This protein binds this small molecule.
Small molecule (SMILES): CC(=O)N[C@@H]1[C@@H](O)[C@H](O)[C@@H](CO)O[C@H]1O

Sequence of chain 1.D:
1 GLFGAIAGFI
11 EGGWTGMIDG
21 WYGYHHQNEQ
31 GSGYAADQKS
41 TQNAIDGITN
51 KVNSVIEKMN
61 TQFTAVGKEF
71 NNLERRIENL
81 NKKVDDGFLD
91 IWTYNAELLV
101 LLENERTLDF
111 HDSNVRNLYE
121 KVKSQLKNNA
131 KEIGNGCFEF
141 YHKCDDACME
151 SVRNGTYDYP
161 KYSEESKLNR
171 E

Binding-site contacts:
Ligand atom O5 contacts residue THR156 of chain 1.D at 3.7 Å.
Ligand atom C1 contacts residue THR156 of chain 1.D at 3.2 Å.
Ligand atom C2 contacts residue ASN154 of chain 1.D at 2.5 Å.
Ligand atom C3 contacts residue THR156 of chain 1.D at 3.9 Å.
Ligand atom C5 contacts residue SER151 of chain 1.D at 3.9 Å.
Ligand atom C4 contacts residue THR156 of chain 1.D at 4.2 Å.
Ligand atom C8 contacts residue ASN154 of chain 1.D at 4.0 Å.
Ligand atom O5 contacts residue GLU150 of chain 1.D at 3.8 Å.
Ligand atom C6 contacts residue SER151 of chain 1.D at 3.8 Å.
Ligand atom C5 contacts residue THR156 of chain 1.D at 3.6 Å.
Ligand atom O5 contacts residue ASN154 of chain 1.D at 2.4 Å (h-bond).
Ligand atom C7 contacts residue ASN154 of chain 1.D at 3.4 Å.
Ligand atom C2 contacts residue THR156 of chain 1.D at 3.9 Å.
Ligand atom C1 contacts residue GLU150 of chain 1.D at 4.0 Å.
Ligand atom C8 contacts residue THR156 of chain 1.D at 4.4 Å.
Ligand atom C5 contacts residue ASN154 of chain 1.D at 3.6 Å.
Ligand atom N2 contacts residue ASN154 of chain 1.D at 2.9 Å (h-bond).
Ligand atom O5 contacts residue SER151 of chain 1.D at 3.7 Å.
Ligand atom C6 contacts residue ALA147 of chain 1.D at 3.3 Å (hydrophobic).
Ligand atom C3 contacts residue ASN154 of chain 1.D at 3.8 Å.
Ligand atom O6 contacts residue ALA147 of chain 1.D at 3.8 Å.
Ligand atom C4 contacts residue ASN154 of chain 1.D at 4.2 Å.
Ligand atom C5 contacts residue ALA147 of chain 1.D at 4.5 Å (hydrophobic).
Ligand atom O6 contacts residue GLU150 of chain 1.D at 4.2 Å.
Ligand atom C7 contacts residue THR156 of chain 1.D at 4.5 Å.
Ligand atom N2 contacts residue THR156 of chain 1.D at 3.6 Å.
Ligand atom C1 contacts residue ASN154 of chain 1.D at 1.4 Å.
Ligand atom O7 contacts residue ASN154 of chain 1.D at 3.9 Å.
Ligand atom C1 contacts residue SER151 of chain 1.D at 4.1 Å.